Binding-site contacts:
Ligand atom O3' contacts residue ARG15 of chain 18.A at 3.1 Å (salt-bridge).
Ligand atom C5' contacts residue ARG19 of chain 18.A at 3.2 Å.
Ligand atom O5' contacts residue ARG15 of chain 18.A at 3.6 Å.
Ligand atom C4' contacts residue ARG15 of chain 18.A at 3.3 Å.
Ligand atom OP1 contacts residue LYS18 of chain 18.A at 3.7 Å.
Ligand atom C4 contacts residue A3 of chain 18.B at 3.6 Å.
Ligand atom P contacts residue ARG15 of chain 18.A at 3.1 Å.
Ligand atom P contacts residue ARG19 of chain 18.A at 2.8 Å.
Ligand atom C2' contacts residue ARG19 of chain 18.A at 3.6 Å.
Ligand atom C4 contacts residue A1 of chain 18.B at 3.4 Å.
Ligand atom N1 contacts residue ARG19 of chain 18.A at 3.9 Å.
Ligand atom OP2 contacts residue ARG15 of chain 18.A at 2.5 Å.
Ligand atom C6 contacts residue ARG19 of chain 18.A at 2.7 Å.
Ligand atom C4 contacts residue ARG19 of chain 18.A at 3.9 Å.
Ligand atom O4 contacts residue A3 of chain 18.B at 2.8 Å (h-bond).
Ligand atom N3 contacts residue A1 of chain 18.B at 2.7 Å (h-bond).
Ligand atom O2 contacts residue A3 of chain 18.B at 3.2 Å.
Ligand atom OP1 contacts residue ARG15 of chain 18.A at 2.5 Å.
Ligand atom O3' contacts residue ARG19 of chain 18.A at 3.6 Å (salt-bridge).
Ligand atom N1 contacts residue A3 of chain 18.B at 4.3 Å.
Ligand atom C4' contacts residue ARG19 of chain 18.A at 3.7 Å.
Ligand atom OP1 contacts residue ARG19 of chain 18.A at 4.1 Å.
Ligand atom C5' contacts residue ARG15 of chain 18.A at 2.5 Å.
Ligand atom O4 contacts residue A1 of chain 18.B at 3.0 Å (h-bond).
Ligand atom C2 contacts residue A1 of chain 18.B at 3.1 Å.
Ligand atom C2 contacts residue A3 of chain 18.B at 3.5 Å.
Ligand atom O5' contacts residue ARG19 of chain 18.A at 2.1 Å (salt-bridge).
Ligand atom O2 contacts residue A2 of chain 18.B at 3.7 Å.
Ligand atom OP2 contacts residue ALA16 of chain 18.A at 4.1 Å.
Ligand atom C3' contacts residue ARG15 of chain 18.A at 3.8 Å.
Ligand atom O2 contacts residue A1 of chain 18.B at 2.7 Å (h-bond).
Ligand atom N3 contacts residue A3 of chain 18.B at 2.8 Å (h-bond).
Ligand atom OP1 contacts residue MET14 of chain 18.A at 3.8 Å.
Ligand atom N3 contacts residue A2 of chain 18.B at 3.7 Å.
Ligand atom C5 contacts residue ARG19 of chain 18.A at 2.9 Å.
Ligand atom C3' contacts residue ARG19 of chain 18.A at 3.4 Å.
Ligand atom C2 contacts residue A2 of chain 18.B at 3.9 Å.
Ligand atom C1' contacts residue ARG19 of chain 18.A at 4.3 Å.
Ligand atom OP2 contacts residue ARG19 of chain 18.A at 2.1 Å (salt-bridge).
Ligand atom O4' contacts residue ARG19 of chain 18.A at 3.9 Å.

This small molecule binds to this protein.
Small molecule (SMILES): O=c1ccn([C@@H]2O[C@H](CO[P](=O)(O)O[C@H]3[C@@H](O)[C@H](n4ccc(=O)[nH]c4=O)O[C@@H]3CO[P](=O)(O)O[C@H]3[C@@H](O)[C@H](n4ccc(=O)[nH]c4=O)O[C@@H]3CO[P](=O)(O)O[C@H]3[C@@H](O)[C@H](n4ccc(=O)[nH]c4=O)O[C@@H]3COP(=O)=O)[C@@H](O)[C@H]2O)c(=O)[nH]1

Sequence of chain 18.A:
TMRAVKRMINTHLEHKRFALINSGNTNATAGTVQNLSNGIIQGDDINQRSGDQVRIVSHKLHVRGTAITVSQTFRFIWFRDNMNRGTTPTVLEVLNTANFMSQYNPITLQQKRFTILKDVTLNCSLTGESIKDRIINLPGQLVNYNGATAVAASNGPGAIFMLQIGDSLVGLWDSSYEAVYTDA